A protein and the small-molecule ligand that binds it are described below.
Small molecule (SMILES): CC(=O)N[C@@H]1[C@@H](O)[C@H](O)[C@@H](CO)O[C@H]1O

Sequence of chain 1.A:
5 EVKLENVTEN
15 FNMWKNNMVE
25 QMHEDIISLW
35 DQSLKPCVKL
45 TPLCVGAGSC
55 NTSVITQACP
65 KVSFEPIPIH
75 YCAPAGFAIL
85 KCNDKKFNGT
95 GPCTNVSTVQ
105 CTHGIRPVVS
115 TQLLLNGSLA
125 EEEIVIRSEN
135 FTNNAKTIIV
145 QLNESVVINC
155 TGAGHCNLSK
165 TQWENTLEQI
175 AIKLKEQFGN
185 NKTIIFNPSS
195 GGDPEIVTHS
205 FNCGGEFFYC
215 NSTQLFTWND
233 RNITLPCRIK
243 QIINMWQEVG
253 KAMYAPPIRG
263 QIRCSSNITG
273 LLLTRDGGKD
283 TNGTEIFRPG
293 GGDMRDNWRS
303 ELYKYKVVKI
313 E

Binding-site contacts:
Ligand atom C5 contacts residue ASN134 of chain 1.A at 3.7 Å.
Ligand atom C3 contacts residue ASN134 of chain 1.A at 3.8 Å.
Ligand atom C6 contacts residue ASN137 of chain 1.A at 3.6 Å.
Ligand atom O6 contacts residue ASN138 of chain 1.A at 4.4 Å.
Ligand atom O5 contacts residue ASN137 of chain 1.A at 3.2 Å.
Ligand atom O5 contacts residue ASN134 of chain 1.A at 2.4 Å (h-bond).
Ligand atom C1 contacts residue ASN137 of chain 1.A at 3.9 Å.
Ligand atom C5 contacts residue ASN137 of chain 1.A at 3.8 Å.
Ligand atom C6 contacts residue THR136 of chain 1.A at 3.8 Å.
Ligand atom C1 contacts residue ASN134 of chain 1.A at 1.4 Å.
Ligand atom C7 contacts residue ASN134 of chain 1.A at 3.6 Å.
Ligand atom C2 contacts residue ASN134 of chain 1.A at 2.5 Å.
Ligand atom C1 contacts residue THR136 of chain 1.A at 4.0 Å.
Ligand atom O5 contacts residue THR136 of chain 1.A at 3.8 Å.
Ligand atom O6 contacts residue ASN137 of chain 1.A at 3.0 Å (h-bond).
Ligand atom O6 contacts residue THR136 of chain 1.A at 2.6 Å (h-bond).
Ligand atom C5 contacts residue THR136 of chain 1.A at 3.6 Å.
Ligand atom C4 contacts residue ASN134 of chain 1.A at 4.2 Å.
Ligand atom N2 contacts residue ASN134 of chain 1.A at 2.9 Å (h-bond).
Ligand atom O7 contacts residue ASN134 of chain 1.A at 3.6 Å (h-bond).